Binding-site contacts:
Ligand atom C6 contacts residue ALA725 of chain 1.B at 4.0 Å (hydrophobic).
Ligand atom C8 contacts residue LYS1092 of chain 1.B at 3.9 Å.
Ligand atom C5 contacts residue ASN1093 of chain 1.B at 3.7 Å.
Ligand atom C1 contacts residue ASN1093 of chain 1.B at 1.4 Å.
Ligand atom N2 contacts residue ASN1093 of chain 1.B at 3.0 Å (h-bond).
Ligand atom C4 contacts residue ASN1093 of chain 1.B at 4.2 Å.
Ligand atom C5 contacts residue ALA725 of chain 1.B at 3.8 Å (hydrophobic).
Ligand atom O5 contacts residue ASN1093 of chain 1.B at 2.4 Å (h-bond).
Ligand atom O7 contacts residue ASN1093 of chain 1.B at 3.3 Å (h-bond).
Ligand atom C3 contacts residue ASN1093 of chain 1.B at 3.8 Å.
Ligand atom C1 contacts residue GLN914 of chain 1.C at 4.5 Å.
Ligand atom C2 contacts residue ASN1093 of chain 1.B at 2.5 Å.
Ligand atom C7 contacts residue ASN1093 of chain 1.B at 3.3 Å.
Ligand atom C8 contacts residue ASN1093 of chain 1.B at 4.0 Å.
Ligand atom C8 contacts residue GLU1091 of chain 1.B at 3.4 Å.

Sequence of chain 1.B:
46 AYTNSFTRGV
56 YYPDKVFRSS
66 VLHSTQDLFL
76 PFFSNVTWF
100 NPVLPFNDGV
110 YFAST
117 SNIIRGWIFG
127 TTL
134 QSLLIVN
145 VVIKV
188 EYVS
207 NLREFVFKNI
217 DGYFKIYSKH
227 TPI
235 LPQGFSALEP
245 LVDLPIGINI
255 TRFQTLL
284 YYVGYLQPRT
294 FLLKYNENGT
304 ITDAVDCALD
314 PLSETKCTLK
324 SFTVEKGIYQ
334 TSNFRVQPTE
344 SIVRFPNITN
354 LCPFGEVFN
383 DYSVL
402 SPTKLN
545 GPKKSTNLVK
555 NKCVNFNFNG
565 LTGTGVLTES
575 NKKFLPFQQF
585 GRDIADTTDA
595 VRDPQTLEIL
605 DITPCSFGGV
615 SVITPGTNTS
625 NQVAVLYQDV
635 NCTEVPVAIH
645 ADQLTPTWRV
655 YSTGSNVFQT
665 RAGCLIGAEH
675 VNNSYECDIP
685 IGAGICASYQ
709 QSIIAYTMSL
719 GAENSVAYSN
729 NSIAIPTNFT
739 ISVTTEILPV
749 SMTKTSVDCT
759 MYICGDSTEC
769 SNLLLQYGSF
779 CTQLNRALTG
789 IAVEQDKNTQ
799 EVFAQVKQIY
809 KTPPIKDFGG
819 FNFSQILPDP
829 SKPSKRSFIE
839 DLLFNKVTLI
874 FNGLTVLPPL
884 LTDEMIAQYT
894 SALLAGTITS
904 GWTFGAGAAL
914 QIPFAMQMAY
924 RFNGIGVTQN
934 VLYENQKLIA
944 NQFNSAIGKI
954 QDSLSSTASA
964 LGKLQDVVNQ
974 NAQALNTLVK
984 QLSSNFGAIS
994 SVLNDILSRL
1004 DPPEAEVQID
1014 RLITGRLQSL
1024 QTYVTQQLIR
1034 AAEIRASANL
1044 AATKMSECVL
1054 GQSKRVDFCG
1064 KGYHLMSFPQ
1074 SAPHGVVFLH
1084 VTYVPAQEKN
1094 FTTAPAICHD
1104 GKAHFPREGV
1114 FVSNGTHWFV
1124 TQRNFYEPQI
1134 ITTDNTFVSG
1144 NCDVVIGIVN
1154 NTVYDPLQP

Sequence of chain 1.C:
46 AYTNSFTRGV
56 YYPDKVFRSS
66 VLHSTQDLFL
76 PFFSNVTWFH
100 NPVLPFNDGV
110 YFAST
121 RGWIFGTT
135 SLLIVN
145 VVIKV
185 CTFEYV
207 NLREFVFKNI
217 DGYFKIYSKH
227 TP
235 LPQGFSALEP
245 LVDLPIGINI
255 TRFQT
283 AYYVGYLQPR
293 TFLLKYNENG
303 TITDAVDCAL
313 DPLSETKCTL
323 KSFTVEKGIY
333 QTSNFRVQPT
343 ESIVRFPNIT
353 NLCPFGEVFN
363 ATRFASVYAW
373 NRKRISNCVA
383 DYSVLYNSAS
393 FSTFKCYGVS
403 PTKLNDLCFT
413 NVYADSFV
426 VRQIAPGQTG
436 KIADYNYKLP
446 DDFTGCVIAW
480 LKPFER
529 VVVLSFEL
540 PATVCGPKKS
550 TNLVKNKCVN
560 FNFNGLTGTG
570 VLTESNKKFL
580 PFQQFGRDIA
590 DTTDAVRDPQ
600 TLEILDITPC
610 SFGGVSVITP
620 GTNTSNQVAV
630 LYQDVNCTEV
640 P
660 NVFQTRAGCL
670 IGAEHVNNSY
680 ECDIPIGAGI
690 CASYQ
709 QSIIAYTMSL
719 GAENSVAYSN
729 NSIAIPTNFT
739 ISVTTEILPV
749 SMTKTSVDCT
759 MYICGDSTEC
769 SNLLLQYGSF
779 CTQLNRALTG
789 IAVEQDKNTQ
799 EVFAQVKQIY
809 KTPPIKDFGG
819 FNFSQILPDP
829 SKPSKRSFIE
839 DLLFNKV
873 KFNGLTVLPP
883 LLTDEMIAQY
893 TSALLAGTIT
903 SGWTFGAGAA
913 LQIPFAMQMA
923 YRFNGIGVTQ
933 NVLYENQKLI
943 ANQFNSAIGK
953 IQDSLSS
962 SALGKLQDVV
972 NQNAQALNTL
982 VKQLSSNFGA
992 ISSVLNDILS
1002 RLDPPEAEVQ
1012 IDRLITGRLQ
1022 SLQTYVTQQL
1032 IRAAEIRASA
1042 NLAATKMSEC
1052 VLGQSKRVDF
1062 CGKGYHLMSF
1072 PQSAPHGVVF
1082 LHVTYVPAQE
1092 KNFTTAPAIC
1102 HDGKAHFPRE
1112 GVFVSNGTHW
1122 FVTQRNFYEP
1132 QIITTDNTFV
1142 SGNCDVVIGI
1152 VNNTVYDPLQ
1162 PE

The protein below binds the small molecule below.
Small molecule (SMILES): CC(=O)N[C@@H]1[C@@H](O)[C@H](O)[C@@H](CO)O[C@H]1O